Sequence of chain 1.A:
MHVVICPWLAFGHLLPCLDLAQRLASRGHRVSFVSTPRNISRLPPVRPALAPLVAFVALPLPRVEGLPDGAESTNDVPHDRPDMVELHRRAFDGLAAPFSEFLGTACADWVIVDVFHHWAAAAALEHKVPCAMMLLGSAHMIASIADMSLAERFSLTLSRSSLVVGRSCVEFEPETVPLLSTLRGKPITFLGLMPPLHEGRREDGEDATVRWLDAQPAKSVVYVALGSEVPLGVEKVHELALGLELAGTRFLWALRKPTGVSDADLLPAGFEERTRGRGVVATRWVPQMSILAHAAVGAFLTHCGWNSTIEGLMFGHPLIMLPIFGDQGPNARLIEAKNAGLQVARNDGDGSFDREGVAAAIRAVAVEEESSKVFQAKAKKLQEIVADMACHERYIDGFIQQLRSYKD

Binding-site contacts:
Ligand atom O5 contacts residue PHE130 of chain 1.A at 3.9 Å.
Ligand atom CAH contacts residue MET155 of chain 1.A at 4.2 Å (hydrophobic).
Ligand atom CAG contacts residue MET155 of chain 1.A at 4.0 Å (hydrophobic).
Ligand atom O3 contacts residue HIS27 of chain 1.A at 3.5 Å (h-bond).
Ligand atom OAD contacts residue GLY380 of chain 1.A at 3.2 Å.
Ligand atom C3 contacts residue HIS27 of chain 1.A at 4.1 Å.
Ligand atom C4 contacts residue GLU283 of chain 1.A at 3.5 Å.
Ligand atom CAU contacts residue PHE208 of chain 1.A at 4.0 Å (hydrophobic).
Ligand atom O3 contacts residue TRP22 of chain 1.A at 2.9 Å (h-bond).
Ligand atom O4 contacts residue GLU283 of chain 1.A at 2.6 Å (salt-bridge).
Ligand atom C4 contacts residue PHE130 of chain 1.A at 4.3 Å (hydrophobic).
Ligand atom C6 contacts residue LEU204 of chain 1.A at 4.1 Å (hydrophobic).
Ligand atom CAI contacts residue MET155 of chain 1.A at 3.5 Å (hydrophobic).
Ligand atom CAF contacts residue LEU149 of chain 1.A at 4.2 Å (hydrophobic).
Ligand atom C5 contacts residue GLU283 of chain 1.A at 4.2 Å.
Ligand atom O4 contacts residue TRP22 of chain 1.A at 3.8 Å.
Ligand atom CAG contacts residue ASP381 of chain 1.A at 3.8 Å.
Ligand atom C2 contacts residue HIS27 of chain 1.A at 3.5 Å.
Ligand atom CAI contacts residue GLY380 of chain 1.A at 3.9 Å.
Ligand atom O4 contacts residue HIS93 of chain 1.A at 3.5 Å.
Ligand atom C3 contacts residue GLU283 of chain 1.A at 3.4 Å.
Ligand atom OAD contacts residue ASP381 of chain 1.A at 3.9 Å.
Ligand atom CAP contacts residue LEU204 of chain 1.A at 4.0 Å (hydrophobic).
Ligand atom C4 contacts residue TRP22 of chain 1.A at 3.6 Å (hydrophobic).
Ligand atom CAU contacts residue PHE130 of chain 1.A at 4.0 Å (hydrophobic).
Ligand atom C5 contacts residue PHE379 of chain 1.A at 4.2 Å (hydrophobic).
Ligand atom CAI contacts residue ASP381 of chain 1.A at 4.3 Å.
Ligand atom CAV contacts residue PHE130 of chain 1.A at 3.8 Å (hydrophobic).
Ligand atom C3 contacts residue TRP22 of chain 1.A at 3.8 Å (hydrophobic).
Ligand atom CAJ contacts residue MET155 of chain 1.A at 3.4 Å (hydrophobic).
Ligand atom CAV contacts residue VAL129 of chain 1.A at 3.6 Å (hydrophobic).
Ligand atom CAQ contacts residue ALA205 of chain 1.A at 4.2 Å (hydrophobic).
Ligand atom CAP contacts residue ALA205 of chain 1.A at 4.0 Å (hydrophobic).
Ligand atom O4 contacts residue THR88 of chain 1.A at 3.8 Å.
Ligand atom O2 contacts residue HIS27 of chain 1.A at 2.7 Å (h-bond).
Ligand atom O3 contacts residue ALA24 of chain 1.A at 3.7 Å.
Ligand atom O6 contacts residue LEU204 of chain 1.A at 3.5 Å.
Ligand atom O3 contacts residue THR88 of chain 1.A at 4.3 Å.
Ligand atom O3 contacts residue GLU283 of chain 1.A at 2.8 Å (salt-bridge).
Ligand atom CAF contacts residue VAL129 of chain 1.A at 4.1 Å (hydrophobic).

This protein binds this small molecule.
Small molecule (SMILES): C=C1C[C@@]23CC[C@H]4[C@@](C)(CCC[C@@]4(C)C(=O)O[C@@H]4O[C@H](CO)[C@@H](O)[C@H](O)[C@H]4O)[C@@H]2CC[C@]1(O)C3